Binding-site contacts:
Ligand atom O29 contacts residue TYR410 of chain 1.B at 3.5 Å (h-bond).
Ligand atom N02 contacts residue TRP291 of chain 1.B at 2.9 Å (h-bond).
Ligand atom C09 contacts residue GLU296 of chain 1.B at 3.7 Å.
Ligand atom C27 contacts residue HEM1 of chain 1.G at 3.1 Å.
Ligand atom C25 contacts residue HEM1 of chain 1.G at 3.5 Å.
Ligand atom C10 contacts residue GLU296 of chain 1.B at 3.6 Å.
Ligand atom C23 contacts residue HEM1 of chain 1.G at 3.1 Å.
Ligand atom C35 contacts residue MET40 of chain 1.B at 3.3 Å (hydrophobic).
Ligand atom C06 contacts residue PHE288 of chain 1.B at 3.8 Å (hydrophobic).
Ligand atom C04 contacts residue HEM1 of chain 1.G at 3.7 Å.
Ligand atom C02 contacts residue HEM1 of chain 1.G at 3.5 Å.
Ligand atom C08 contacts residue VAL271 of chain 1.B at 3.8 Å (hydrophobic).
Ligand atom C03 contacts residue HEM1 of chain 1.G at 3.3 Å.
Ligand atom C30 contacts residue TYR410 of chain 1.B at 3.7 Å (hydrophobic).
Ligand atom N28 contacts residue H4B1 of chain 1.H at 3.0 Å (h-bond).
Ligand atom N02 contacts residue TYR292 of chain 1.B at 3.7 Å.
Ligand atom C07 contacts residue HEM1 of chain 1.G at 3.8 Å.
Ligand atom N02 contacts residue HEM1 of chain 1.G at 3.4 Å.
Ligand atom N02 contacts residue PRO269 of chain 1.B at 3.7 Å.
Ligand atom C36 contacts residue TRP10 of chain 1.A at 3.7 Å (hydrophobic).
Ligand atom C06 contacts residue VAL271 of chain 1.B at 3.4 Å (hydrophobic).
Ligand atom N01 contacts residue HEM1 of chain 1.G at 3.6 Å.
Ligand atom C02 contacts residue GLU296 of chain 1.B at 3.5 Å.
Ligand atom C24 contacts residue TRP382 of chain 1.B at 3.8 Å (hydrophobic).
Ligand atom N02 contacts residue GLU296 of chain 1.B at 2.9 Å (salt-bridge).
Ligand atom O29 contacts residue TRP382 of chain 1.B at 3.5 Å.
Ligand atom C06 contacts residue HEM1 of chain 1.G at 3.6 Å.
Ligand atom C21 contacts residue HEM1 of chain 1.G at 3.8 Å.
Ligand atom C36 contacts residue MET40 of chain 1.B at 3.6 Å (hydrophobic).
Ligand atom C11 contacts residue PHE288 of chain 1.B at 3.8 Å (hydrophobic).
Ligand atom C09 contacts residue HEM1 of chain 1.G at 3.8 Å.
Ligand atom N28 contacts residue HEM1 of chain 1.G at 2.6 Å (h-bond).
Ligand atom C22 contacts residue HEM1 of chain 1.G at 3.3 Å.
Ligand atom C23 contacts residue TYR410 of chain 1.B at 3.6 Å (hydrophobic).
Ligand atom N01 contacts residue GLU296 of chain 1.B at 2.7 Å (salt-bridge).
Ligand atom C34 contacts residue TYR410 of chain 1.B at 3.3 Å (hydrophobic).
Ligand atom C11 contacts residue HEM1 of chain 1.G at 3.2 Å.
Ligand atom C10 contacts residue HEM1 of chain 1.G at 3.7 Å.
Ligand atom C26 contacts residue HEM1 of chain 1.G at 3.5 Å.
Ligand atom C07 contacts residue VAL271 of chain 1.B at 3.2 Å (hydrophobic).

The protein below binds the small molecule below.
Small molecule (SMILES): Cc1cc(N)nc2cc(-c3ccc(OCc4cccnc4)c(CN)c3)ccc12

Sequence of chain 1.B:
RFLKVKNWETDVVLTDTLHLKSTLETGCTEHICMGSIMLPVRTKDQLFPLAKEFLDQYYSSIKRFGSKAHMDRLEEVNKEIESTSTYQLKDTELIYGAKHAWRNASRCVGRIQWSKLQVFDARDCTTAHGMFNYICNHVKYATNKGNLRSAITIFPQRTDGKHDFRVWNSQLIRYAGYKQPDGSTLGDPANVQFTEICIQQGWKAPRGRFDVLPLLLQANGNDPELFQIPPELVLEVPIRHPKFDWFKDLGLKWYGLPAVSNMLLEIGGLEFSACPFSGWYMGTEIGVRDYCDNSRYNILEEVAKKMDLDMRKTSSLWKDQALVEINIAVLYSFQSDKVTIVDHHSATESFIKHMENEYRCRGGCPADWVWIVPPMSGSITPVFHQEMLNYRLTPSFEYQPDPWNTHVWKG

Sequence of chain 1.A:
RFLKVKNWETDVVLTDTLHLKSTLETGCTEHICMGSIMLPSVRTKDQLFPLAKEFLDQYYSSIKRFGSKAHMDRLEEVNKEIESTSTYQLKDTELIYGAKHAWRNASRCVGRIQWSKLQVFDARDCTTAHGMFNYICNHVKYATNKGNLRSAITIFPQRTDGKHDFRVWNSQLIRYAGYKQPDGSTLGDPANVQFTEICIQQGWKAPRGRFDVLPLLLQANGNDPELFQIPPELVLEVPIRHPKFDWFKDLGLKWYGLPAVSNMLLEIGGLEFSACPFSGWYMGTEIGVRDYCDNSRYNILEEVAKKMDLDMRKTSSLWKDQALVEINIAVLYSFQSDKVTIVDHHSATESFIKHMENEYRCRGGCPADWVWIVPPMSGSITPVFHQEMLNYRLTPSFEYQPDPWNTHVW